Binding-site contacts:
Ligand atom C3 contacts residue ASN290 of chain 1.E at 3.9 Å.
Ligand atom C8 contacts residue VAL327 of chain 1.E at 4.0 Å (hydrophobic).
Ligand atom C2 contacts residue GLN288 of chain 1.E at 3.6 Å.
Ligand atom C1 contacts residue VAL439 of chain 1.E at 4.4 Å (hydrophobic).
Ligand atom N2 contacts residue ASN290 of chain 1.E at 3.0 Å (h-bond).
Ligand atom C2 contacts residue ASN290 of chain 1.E at 2.5 Å.
Ligand atom C1 contacts residue ASN290 of chain 1.E at 1.5 Å.
Ligand atom C8 contacts residue ASN290 of chain 1.E at 3.7 Å.
Ligand atom O5 contacts residue ASN290 of chain 1.E at 2.5 Å (h-bond).
Ligand atom C7 contacts residue ASN290 of chain 1.E at 3.3 Å.
Ligand atom C7 contacts residue GLN288 of chain 1.E at 3.9 Å.
Ligand atom C5 contacts residue ASN290 of chain 1.E at 3.8 Å.
Ligand atom O7 contacts residue ASN290 of chain 1.E at 3.5 Å (h-bond).
Ligand atom C7 contacts residue ASN326 of chain 1.E at 4.5 Å.
Ligand atom O3 contacts residue GLN288 of chain 1.E at 4.0 Å.
Ligand atom C8 contacts residue GLN288 of chain 1.E at 3.3 Å.
Ligand atom C3 contacts residue GLN288 of chain 1.E at 3.4 Å.
Ligand atom C1 contacts residue GLN288 of chain 1.E at 3.8 Å.
Ligand atom C8 contacts residue ASN326 of chain 1.E at 3.7 Å.
Ligand atom C4 contacts residue ASN290 of chain 1.E at 4.3 Å.
Ligand atom O7 contacts residue ASN326 of chain 1.E at 4.4 Å.
Ligand atom N2 contacts residue GLN288 of chain 1.E at 2.9 Å (h-bond).
Ligand atom C8 contacts residue SER328 of chain 1.E at 4.3 Å.

Sequence of chain 1.E:
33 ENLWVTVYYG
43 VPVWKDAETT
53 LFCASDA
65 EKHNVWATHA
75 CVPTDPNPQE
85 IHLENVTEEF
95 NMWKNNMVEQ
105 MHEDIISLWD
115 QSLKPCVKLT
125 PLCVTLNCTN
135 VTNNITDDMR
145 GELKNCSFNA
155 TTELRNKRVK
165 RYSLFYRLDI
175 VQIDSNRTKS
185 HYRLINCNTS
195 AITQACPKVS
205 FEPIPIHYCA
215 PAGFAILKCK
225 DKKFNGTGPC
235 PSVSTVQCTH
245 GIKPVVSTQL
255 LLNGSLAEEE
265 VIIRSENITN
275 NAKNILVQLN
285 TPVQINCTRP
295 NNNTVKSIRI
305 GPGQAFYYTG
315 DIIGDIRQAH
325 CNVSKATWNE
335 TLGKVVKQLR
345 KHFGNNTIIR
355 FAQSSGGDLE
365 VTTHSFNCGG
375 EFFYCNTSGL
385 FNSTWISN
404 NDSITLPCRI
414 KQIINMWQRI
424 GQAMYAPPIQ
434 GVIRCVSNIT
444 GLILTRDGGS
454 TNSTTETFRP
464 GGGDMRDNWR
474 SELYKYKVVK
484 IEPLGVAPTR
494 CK

A small-molecule ligand and the protein it binds are described below.
Small molecule (SMILES): CC(=O)N[C@@H]1[C@@H](O)[C@H](O)[C@@H](CO)O[C@H]1O